Binding-site contacts:
Ligand atom C1 contacts residue ASN459 of chain 1.G at 1.4 Å.
Ligand atom O6 contacts residue PRO452 of chain 1.G at 3.9 Å.
Ligand atom N2 contacts residue ASN459 of chain 1.G at 2.9 Å (h-bond).
Ligand atom O6 contacts residue GLU449 of chain 1.G at 3.2 Å (salt-bridge).
Ligand atom C5 contacts residue PRO452 of chain 1.G at 4.4 Å (hydrophobic).
Ligand atom C1 contacts residue PRO452 of chain 1.G at 4.3 Å (hydrophobic).
Ligand atom C2 contacts residue ASN459 of chain 1.G at 2.5 Å.
Ligand atom C7 contacts residue THR461 of chain 1.G at 4.1 Å.
Ligand atom O5 contacts residue CYS473 of chain 1.G at 4.3 Å.
Ligand atom C4 contacts residue GLU449 of chain 1.G at 3.0 Å.
Ligand atom O5 contacts residue ASN459 of chain 1.G at 2.3 Å (h-bond).
Ligand atom O5 contacts residue TYR451 of chain 1.G at 4.2 Å.
Ligand atom C1 contacts residue THR461 of chain 1.G at 3.4 Å.
Ligand atom C5 contacts residue ASN459 of chain 1.G at 3.6 Å.
Ligand atom O4 contacts residue TYR451 of chain 1.G at 3.3 Å.
Ligand atom C8 contacts residue CYS462 of chain 1.G at 3.9 Å (hydrophobic).
Ligand atom C3 contacts residue GLU449 of chain 1.G at 4.2 Å.
Ligand atom O6 contacts residue CYS473 of chain 1.G at 2.3 Å (h-bond).
Ligand atom C6 contacts residue TYR451 of chain 1.G at 4.1 Å (hydrophobic).
Ligand atom C6 contacts residue GLU449 of chain 1.G at 2.9 Å.
Ligand atom C8 contacts residue CYS473 of chain 1.G at 3.7 Å (hydrophobic).
Ligand atom O6 contacts residue PHE474 of chain 1.G at 4.0 Å.
Ligand atom C7 contacts residue ASN459 of chain 1.G at 4.0 Å.
Ligand atom C2 contacts residue TYR451 of chain 1.G at 3.9 Å (hydrophobic).
Ligand atom C8 contacts residue THR461 of chain 1.G at 3.6 Å.
Ligand atom O4 contacts residue GLU449 of chain 1.G at 3.6 Å (salt-bridge).
Ligand atom O2 contacts residue GLU449 of chain 1.G at 4.0 Å.
Ligand atom O7 contacts residue THR461 of chain 1.G at 3.7 Å.
Ligand atom C5 contacts residue GLU449 of chain 1.G at 3.3 Å.
Ligand atom C5 contacts residue THR461 of chain 1.G at 4.0 Å.
Ligand atom C6 contacts residue PRO452 of chain 1.G at 3.5 Å (hydrophobic).
Ligand atom O6 contacts residue ARG477 of chain 1.G at 4.1 Å.
Ligand atom C3 contacts residue ASN459 of chain 1.G at 3.8 Å.
Ligand atom C6 contacts residue CYS473 of chain 1.G at 3.7 Å (hydrophobic).
Ligand atom C4 contacts residue TYR451 of chain 1.G at 4.4 Å (hydrophobic).
Ligand atom C1 contacts residue TYR451 of chain 1.G at 4.2 Å (hydrophobic).
Ligand atom C4 contacts residue ASN459 of chain 1.G at 4.2 Å.
Ligand atom O2 contacts residue TYR451 of chain 1.G at 3.1 Å.
Ligand atom O5 contacts residue THR461 of chain 1.G at 3.9 Å.
Ligand atom O5 contacts residue GLU449 of chain 1.G at 3.5 Å (salt-bridge).

Sequence of chain 1.G:
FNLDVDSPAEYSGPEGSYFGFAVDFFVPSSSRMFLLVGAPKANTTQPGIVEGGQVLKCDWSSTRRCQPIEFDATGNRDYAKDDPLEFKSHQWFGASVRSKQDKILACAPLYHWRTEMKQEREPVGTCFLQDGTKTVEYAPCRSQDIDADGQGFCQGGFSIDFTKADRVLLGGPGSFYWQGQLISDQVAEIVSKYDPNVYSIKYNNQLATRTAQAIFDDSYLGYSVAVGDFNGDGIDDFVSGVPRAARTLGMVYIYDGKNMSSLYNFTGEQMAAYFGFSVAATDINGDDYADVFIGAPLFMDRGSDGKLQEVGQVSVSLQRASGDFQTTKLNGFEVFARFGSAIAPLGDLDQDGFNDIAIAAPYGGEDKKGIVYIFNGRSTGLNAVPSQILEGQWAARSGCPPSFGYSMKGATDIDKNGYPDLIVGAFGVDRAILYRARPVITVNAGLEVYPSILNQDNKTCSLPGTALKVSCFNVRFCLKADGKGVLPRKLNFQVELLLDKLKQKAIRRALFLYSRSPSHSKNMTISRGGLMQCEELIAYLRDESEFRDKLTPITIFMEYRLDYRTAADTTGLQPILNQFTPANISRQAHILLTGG

This small molecule binds to this protein.
Small molecule (SMILES): CC(=O)N[C@H]1[C@H](O[C@H]2[C@H](O)[C@@H](NC(C)=O)CO[C@@H]2CO)O[C@H](CO)[C@@H](O[C@@H]2O[C@H](CO)[C@@H](O)[C@H](O[C@H]3O[C@H](CO)[C@@H](O)[C@H](O)[C@@H]3O)[C@@H]2O)[C@@H]1O